Binding-site contacts:
Ligand atom O7 contacts residue ASN67 of chain 14.E at 4.5 Å.
Ligand atom N2 contacts residue ASN67 of chain 14.E at 2.9 Å (h-bond).
Ligand atom O5 contacts residue ASN67 of chain 14.E at 2.4 Å (h-bond).
Ligand atom C8 contacts residue ASN67 of chain 14.E at 3.9 Å.
Ligand atom O7 contacts residue MET118 of chain 14.E at 3.4 Å.
Ligand atom O7 contacts residue ARG89 of chain 14.E at 3.8 Å.
Ligand atom C3 contacts residue ASN67 of chain 14.E at 3.8 Å.
Ligand atom O7 contacts residue PHE90 of chain 14.E at 3.4 Å.
Ligand atom C2 contacts residue ASN67 of chain 14.E at 2.5 Å.
Ligand atom C1 contacts residue ASN67 of chain 14.E at 1.4 Å.
Ligand atom C7 contacts residue MET118 of chain 14.E at 4.1 Å (hydrophobic).
Ligand atom C4 contacts residue ASN67 of chain 14.E at 4.2 Å.
Ligand atom C7 contacts residue ASN67 of chain 14.E at 3.6 Å.
Ligand atom C7 contacts residue PHE90 of chain 14.E at 4.1 Å (hydrophobic).
Ligand atom C5 contacts residue ASN67 of chain 14.E at 3.7 Å.
Ligand atom N2 contacts residue MET118 of chain 14.E at 3.9 Å.

Sequence of chain 14.E:
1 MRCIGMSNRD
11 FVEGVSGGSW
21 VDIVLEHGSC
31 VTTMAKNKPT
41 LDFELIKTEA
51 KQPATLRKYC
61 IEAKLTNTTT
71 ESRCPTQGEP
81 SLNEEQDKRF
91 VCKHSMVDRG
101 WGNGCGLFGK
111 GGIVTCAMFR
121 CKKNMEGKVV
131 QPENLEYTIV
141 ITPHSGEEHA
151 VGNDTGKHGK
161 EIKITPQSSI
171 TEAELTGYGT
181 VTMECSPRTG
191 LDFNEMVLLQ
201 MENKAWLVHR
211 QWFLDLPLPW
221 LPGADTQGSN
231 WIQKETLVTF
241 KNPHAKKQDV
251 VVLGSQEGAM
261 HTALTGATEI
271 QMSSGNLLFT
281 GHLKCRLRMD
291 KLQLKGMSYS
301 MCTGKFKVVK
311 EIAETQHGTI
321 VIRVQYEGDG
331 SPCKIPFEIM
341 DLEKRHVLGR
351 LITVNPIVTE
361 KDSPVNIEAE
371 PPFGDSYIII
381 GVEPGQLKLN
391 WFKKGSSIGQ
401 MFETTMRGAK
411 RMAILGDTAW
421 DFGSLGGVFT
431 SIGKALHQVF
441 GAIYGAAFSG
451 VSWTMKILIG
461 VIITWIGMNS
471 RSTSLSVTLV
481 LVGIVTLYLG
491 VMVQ

The protein below binds the small molecule below.
Small molecule (SMILES): CC(=O)N[C@@H]1[C@@H](O)[C@H](O)[C@@H](CO)O[C@H]1O